A small-molecule ligand and the protein it binds are described below.
Small molecule (SMILES): Nc1ncnc2c1ncn2[C@@H]1O[C@H](COP(=O)(O)OP(=O)(O)OP(O)(O)=S)[C@@H](O)[C@H]1O

Sequence of chain 2.A:
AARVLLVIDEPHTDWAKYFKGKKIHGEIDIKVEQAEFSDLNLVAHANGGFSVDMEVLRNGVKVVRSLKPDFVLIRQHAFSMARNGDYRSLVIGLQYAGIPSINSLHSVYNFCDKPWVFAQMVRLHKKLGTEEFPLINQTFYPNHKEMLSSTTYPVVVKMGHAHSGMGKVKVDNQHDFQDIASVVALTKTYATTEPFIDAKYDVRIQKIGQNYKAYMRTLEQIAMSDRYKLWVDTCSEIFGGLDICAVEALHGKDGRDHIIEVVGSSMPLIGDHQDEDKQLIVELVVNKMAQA

Binding-site contacts:
Ligand atom O1B contacts residue SER166 of chain 2.A at 2.5 Å (h-bond).
Ligand atom O3B contacts residue GLY167 of chain 2.A at 3.3 Å (h-bond).
Ligand atom PB contacts residue SER166 of chain 2.A at 3.4 Å.
Ligand atom O2B contacts residue GLU277 of chain 2.A at 3.7 Å.
Ligand atom N6 contacts residue PRO197 of chain 2.A at 3.4 Å (h-bond).
Ligand atom O3A contacts residue LYS170 of chain 2.A at 3.3 Å.
Ligand atom O2B contacts residue LYS116 of chain 2.A at 3.3 Å (salt-bridge).
Ligand atom PB contacts residue GLY167 of chain 2.A at 3.7 Å.
Ligand atom O2B contacts residue CA1 of chain 2.C at 2.9 Å.
Ligand atom N7 contacts residue GLU196 of chain 2.A at 3.7 Å.
Ligand atom O1B contacts residue HIS165 of chain 2.A at 3.0 Å.
Ligand atom O3G contacts residue GLU264 of chain 2.A at 3.9 Å.
Ligand atom N1 contacts residue ILE199 of chain 2.A at 3.0 Å (h-bond).
Ligand atom PB contacts residue LYS170 of chain 2.A at 3.8 Å.
Ligand atom O1A contacts residue LYS160 of chain 2.A at 3.0 Å (salt-bridge).
Ligand atom O1A contacts residue ILE276 of chain 2.A at 3.7 Å.
Ligand atom O2A contacts residue CA1 of chain 2.C at 2.8 Å.
Ligand atom C6 contacts residue LEU266 of chain 2.A at 3.6 Å (hydrophobic).
Ligand atom C2 contacts residue PHE198 of chain 2.A at 3.5 Å (hydrophobic).
Ligand atom N3 contacts residue LEU266 of chain 2.A at 3.8 Å.
Ligand atom N7 contacts residue LYS160 of chain 2.A at 3.3 Å (salt-bridge).
Ligand atom O1B contacts residue LYS170 of chain 2.A at 3.0 Å (salt-bridge).
Ligand atom C4 contacts residue LEU266 of chain 2.A at 3.6 Å (hydrophobic).
Ligand atom O2G contacts residue SER166 of chain 2.A at 3.7 Å.
Ligand atom N6 contacts residue ILE138 of chain 2.A at 3.5 Å.
Ligand atom N1 contacts residue LEU266 of chain 2.A at 3.7 Å.
Ligand atom O1B contacts residue GLY167 of chain 2.A at 2.9 Å (h-bond).
Ligand atom N1 contacts residue PHE198 of chain 2.A at 3.7 Å.
Ligand atom O3G contacts residue CA1 of chain 2.C at 2.8 Å.
Ligand atom C2 contacts residue ILE199 of chain 2.A at 3.4 Å (hydrophobic).
Ligand atom O3B contacts residue SER166 of chain 2.A at 3.8 Å.
Ligand atom O2A contacts residue ILE276 of chain 2.A at 3.8 Å.
Ligand atom O2A contacts residue GLU264 of chain 2.A at 3.3 Å (salt-bridge).
Ligand atom O1A contacts residue GLU277 of chain 2.A at 3.8 Å.
Ligand atom C2 contacts residue LEU266 of chain 2.A at 3.8 Å (hydrophobic).
Ligand atom O2A contacts residue GLU277 of chain 2.A at 3.8 Å.
Ligand atom C6 contacts residue GLU196 of chain 2.A at 3.8 Å.
Ligand atom O2' contacts residue ASP204 of chain 2.A at 3.9 Å.
Ligand atom C5 contacts residue LEU266 of chain 2.A at 3.5 Å (hydrophobic).
Ligand atom N6 contacts residue GLU196 of chain 2.A at 2.8 Å (salt-bridge).